Binding-site contacts:
Ligand atom FAF contacts residue LEU83 of chain 1.B at 3.1 Å.
Ligand atom CAO contacts residue LEU45 of chain 1.B at 3.7 Å (hydrophobic).
Ligand atom FAE contacts residue LEU45 of chain 1.B at 2.9 Å.
Ligand atom FAD contacts residue LEU224 of chain 1.B at 4.1 Å.
Ligand atom CAO contacts residue ALA49 of chain 1.B at 3.2 Å (hydrophobic).
Ligand atom CAU contacts residue LEU45 of chain 1.B at 3.9 Å (hydrophobic).
Ligand atom CAL contacts residue PHE103 of chain 1.B at 4.2 Å (hydrophobic).
Ligand atom OAB contacts residue ARG93 of chain 1.B at 4.1 Å.
Ligand atom OAA contacts residue ILE123 of chain 1.B at 2.9 Å.
Ligand atom FAF contacts residue TRP82 of chain 1.B at 4.2 Å.
Ligand atom FAD contacts residue MET42 of chain 1.B at 3.5 Å.
Ligand atom CAI contacts residue MET120 of chain 1.B at 3.5 Å (hydrophobic).
Ligand atom CAJ contacts residue GLY220 of chain 1.B at 4.0 Å.
Ligand atom OAB contacts residue PHE103 of chain 1.B at 4.0 Å.
Ligand atom CAJ contacts residue MET227 of chain 1.B at 4.3 Å (hydrophobic).
Ligand atom FAE contacts residue THR46 of chain 1.B at 4.3 Å.
Ligand atom CAK contacts residue GLU52 of chain 1.B at 3.7 Å.
Ligand atom CAK contacts residue LEU45 of chain 1.B at 4.1 Å (hydrophobic).
Ligand atom FAE contacts residue MET42 of chain 1.B at 4.1 Å.
Ligand atom FAH contacts residue LEU239 of chain 1.B at 4.3 Å.
Ligand atom OAA contacts residue HIS223 of chain 1.B at 2.8 Å (h-bond).
Ligand atom FAG contacts residue LEU224 of chain 1.B at 3.3 Å.
Ligand atom FAH contacts residue LEU86 of chain 1.B at 4.3 Å.
Ligand atom OAB contacts residue GLU52 of chain 1.B at 3.2 Å (salt-bridge).
Ligand atom FAC contacts residue LEU45 of chain 1.B at 3.1 Å.
Ligand atom CAT contacts residue ALA49 of chain 1.B at 4.2 Å (hydrophobic).
Ligand atom FAC contacts residue ALA49 of chain 1.B at 3.4 Å.
Ligand atom CAQ contacts residue HIS223 of chain 1.B at 3.5 Å.
Ligand atom CAK contacts residue PHE103 of chain 1.B at 4.3 Å (hydrophobic).
Ligand atom CAQ contacts residue ILE123 of chain 1.B at 4.0 Å (hydrophobic).
Ligand atom FAC contacts residue THR46 of chain 1.B at 3.4 Å.
Ligand atom CAQ contacts residue MET120 of chain 1.B at 3.8 Å (hydrophobic).
Ligand atom CAU contacts residue THR46 of chain 1.B at 4.3 Å.
Ligand atom CAK contacts residue ALA49 of chain 1.B at 3.6 Å (hydrophobic).
Ligand atom CAR contacts residue GLU52 of chain 1.B at 3.8 Å.
Ligand atom OAA contacts residue MET120 of chain 1.B at 3.5 Å (h-bond).
Ligand atom CAR contacts residue PHE103 of chain 1.B at 4.0 Å (hydrophobic).
Ligand atom CAJ contacts residue HIS223 of chain 1.B at 3.6 Å.
Ligand atom FAD contacts residue THR46 of chain 1.B at 3.7 Å.
Ligand atom FAH contacts residue ALA49 of chain 1.B at 3.1 Å.

Sequence of chain 1.B:
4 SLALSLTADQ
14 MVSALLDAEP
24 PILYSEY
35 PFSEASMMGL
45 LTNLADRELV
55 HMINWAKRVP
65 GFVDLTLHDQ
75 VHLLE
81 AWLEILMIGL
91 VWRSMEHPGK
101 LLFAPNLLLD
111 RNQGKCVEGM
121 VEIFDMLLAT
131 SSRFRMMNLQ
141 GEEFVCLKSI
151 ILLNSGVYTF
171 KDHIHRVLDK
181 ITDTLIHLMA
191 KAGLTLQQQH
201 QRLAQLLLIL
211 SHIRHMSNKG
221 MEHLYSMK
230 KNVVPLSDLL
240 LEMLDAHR

A protein and the small-molecule ligand that binds it are described below.
Small molecule (SMILES): Oc1ccc(C(c2ccc(O)cc2)(C(F)(F)F)C(F)(F)F)cc1